Sequence of chain 1.A:
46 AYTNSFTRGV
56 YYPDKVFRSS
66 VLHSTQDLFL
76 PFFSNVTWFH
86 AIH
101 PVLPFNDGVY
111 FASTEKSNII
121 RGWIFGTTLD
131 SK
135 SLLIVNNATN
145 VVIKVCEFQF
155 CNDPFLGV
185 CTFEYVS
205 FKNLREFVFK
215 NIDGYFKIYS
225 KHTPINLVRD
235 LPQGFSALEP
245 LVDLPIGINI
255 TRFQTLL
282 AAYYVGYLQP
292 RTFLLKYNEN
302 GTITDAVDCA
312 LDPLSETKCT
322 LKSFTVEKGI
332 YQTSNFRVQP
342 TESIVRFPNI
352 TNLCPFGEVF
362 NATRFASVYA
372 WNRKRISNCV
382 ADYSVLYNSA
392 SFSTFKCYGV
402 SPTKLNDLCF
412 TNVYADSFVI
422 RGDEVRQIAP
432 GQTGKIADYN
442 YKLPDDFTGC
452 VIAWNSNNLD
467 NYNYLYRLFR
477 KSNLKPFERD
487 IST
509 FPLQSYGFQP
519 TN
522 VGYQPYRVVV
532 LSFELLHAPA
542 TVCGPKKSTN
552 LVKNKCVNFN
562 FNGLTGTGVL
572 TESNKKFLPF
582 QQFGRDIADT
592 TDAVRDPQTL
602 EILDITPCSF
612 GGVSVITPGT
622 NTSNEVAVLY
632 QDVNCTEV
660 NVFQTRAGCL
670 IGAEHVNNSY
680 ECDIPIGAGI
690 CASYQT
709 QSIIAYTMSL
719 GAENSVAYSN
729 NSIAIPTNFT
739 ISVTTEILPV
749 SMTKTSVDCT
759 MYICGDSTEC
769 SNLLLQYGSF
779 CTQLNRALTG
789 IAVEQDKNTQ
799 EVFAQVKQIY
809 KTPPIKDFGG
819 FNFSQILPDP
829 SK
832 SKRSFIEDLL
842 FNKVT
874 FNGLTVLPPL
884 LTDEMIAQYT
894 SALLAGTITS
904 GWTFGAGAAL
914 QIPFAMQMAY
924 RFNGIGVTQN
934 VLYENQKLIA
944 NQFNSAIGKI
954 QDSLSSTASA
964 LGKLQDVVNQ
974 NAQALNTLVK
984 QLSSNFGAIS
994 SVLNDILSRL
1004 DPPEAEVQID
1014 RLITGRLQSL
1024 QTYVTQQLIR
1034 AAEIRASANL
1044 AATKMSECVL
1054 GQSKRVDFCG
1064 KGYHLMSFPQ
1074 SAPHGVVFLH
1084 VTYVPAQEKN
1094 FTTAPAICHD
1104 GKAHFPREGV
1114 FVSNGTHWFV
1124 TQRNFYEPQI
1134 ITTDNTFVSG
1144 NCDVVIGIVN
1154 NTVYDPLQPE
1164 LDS

This small molecule binds to this protein.
Small molecule (SMILES): CC(=O)N[C@@H]1[C@@H](O)[C@H](O)[C@@H](CO)O[C@H]1O

Binding-site contacts:
Ligand atom C8 contacts residue PRO598 of chain 1.A at 3.0 Å (hydrophobic).
Ligand atom N2 contacts residue GLN599 of chain 1.A at 3.1 Å (h-bond).
Ligand atom C8 contacts residue ASN350 of chain 1.A at 4.4 Å.
Ligand atom O5 contacts residue ASN350 of chain 1.A at 2.4 Å (h-bond).
Ligand atom C2 contacts residue GLN599 of chain 1.A at 3.9 Å.
Ligand atom C5 contacts residue ASN350 of chain 1.A at 3.8 Å.
Ligand atom N2 contacts residue ASN350 of chain 1.A at 3.0 Å (h-bond).
Ligand atom C2 contacts residue ASN350 of chain 1.A at 2.6 Å.
Ligand atom C7 contacts residue PRO598 of chain 1.A at 4.2 Å (hydrophobic).
Ligand atom C8 contacts residue PRO349 of chain 1.A at 3.9 Å (hydrophobic).
Ligand atom C8 contacts residue GLN599 of chain 1.A at 4.0 Å.
Ligand atom C3 contacts residue ASN350 of chain 1.A at 3.9 Å.
Ligand atom C1 contacts residue GLN599 of chain 1.A at 4.1 Å.
Ligand atom O3 contacts residue GLN599 of chain 1.A at 4.4 Å.
Ligand atom C1 contacts residue ASN350 of chain 1.A at 1.5 Å.
Ligand atom C4 contacts residue ASN350 of chain 1.A at 4.3 Å.
Ligand atom C7 contacts residue GLN599 of chain 1.A at 4.1 Å.
Ligand atom O7 contacts residue ASN350 of chain 1.A at 3.5 Å (h-bond).
Ligand atom C7 contacts residue ASN350 of chain 1.A at 3.6 Å.
Ligand atom O6 contacts residue ASN350 of chain 1.A at 4.5 Å.
Ligand atom C3 contacts residue GLN599 of chain 1.A at 3.9 Å.